Sequence of chain 1.C:
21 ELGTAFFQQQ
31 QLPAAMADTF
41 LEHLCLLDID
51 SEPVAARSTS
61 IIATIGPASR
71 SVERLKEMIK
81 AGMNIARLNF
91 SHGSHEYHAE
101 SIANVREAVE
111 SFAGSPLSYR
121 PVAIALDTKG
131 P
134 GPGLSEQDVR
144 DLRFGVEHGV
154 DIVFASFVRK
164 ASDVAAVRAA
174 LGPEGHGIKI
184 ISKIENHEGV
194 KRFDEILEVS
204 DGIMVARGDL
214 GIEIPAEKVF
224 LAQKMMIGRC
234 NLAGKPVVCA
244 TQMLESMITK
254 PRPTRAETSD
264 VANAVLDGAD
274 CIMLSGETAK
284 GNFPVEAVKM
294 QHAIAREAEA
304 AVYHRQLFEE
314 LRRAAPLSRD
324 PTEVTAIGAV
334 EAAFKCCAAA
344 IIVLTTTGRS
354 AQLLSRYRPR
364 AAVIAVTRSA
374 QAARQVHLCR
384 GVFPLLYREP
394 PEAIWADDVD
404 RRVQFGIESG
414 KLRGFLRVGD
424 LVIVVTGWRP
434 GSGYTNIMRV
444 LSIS

The small molecule below binds the protein below.
Small molecule (SMILES): O=P(O)(O)OC[C@H]1O[C@](O)(COP(=O)(O)O)[C@@H](O)[C@@H]1O

Binding-site contacts:
Ligand atom O5P contacts residue THR348 of chain 1.C at 3.7 Å.
Ligand atom O3P contacts residue PRO433 of chain 1.C at 3.5 Å.
Ligand atom O4 contacts residue GLY436 of chain 1.C at 3.6 Å (h-bond).
Ligand atom C3 contacts residue ARG432 of chain 1.C at 3.4 Å.
Ligand atom O1 contacts residue GLY434 of chain 1.C at 3.7 Å.
Ligand atom O3 contacts residue GLY430 of chain 1.C at 3.2 Å.
Ligand atom C3 contacts residue GLY434 of chain 1.C at 3.4 Å.
Ligand atom O6P contacts residue GLY436 of chain 1.C at 3.0 Å (h-bond).
Ligand atom O3P contacts residue GLY434 of chain 1.C at 2.8 Å (h-bond).
Ligand atom O4P contacts residue THR348 of chain 1.C at 2.6 Å (h-bond).
Ligand atom P2 contacts residue SER353 of chain 1.C at 3.6 Å.
Ligand atom O4 contacts residue TYR437 of chain 1.C at 2.8 Å (h-bond).
Ligand atom O6P contacts residue SER435 of chain 1.C at 3.3 Å (h-bond).
Ligand atom O5P contacts residue SER435 of chain 1.C at 2.9 Å (h-bond).
Ligand atom O3 contacts residue ARG432 of chain 1.C at 2.6 Å (salt-bridge).
Ligand atom O5 contacts residue LEU347 of chain 1.C at 3.5 Å (h-bond).
Ligand atom P1 contacts residue GLY434 of chain 1.C at 3.8 Å.
Ligand atom C5 contacts residue GLY434 of chain 1.C at 3.5 Å.
Ligand atom O2 contacts residue LEU347 of chain 1.C at 3.6 Å.
Ligand atom O4P contacts residue SER353 of chain 1.C at 2.7 Å (h-bond).
Ligand atom O1P contacts residue ARG405 of chain 1.C at 2.7 Å (salt-bridge).
Ligand atom C6 contacts residue SER353 of chain 1.C at 3.7 Å.
Ligand atom O4 contacts residue THR438 of chain 1.C at 3.5 Å (h-bond).
Ligand atom C6 contacts residue LEU347 of chain 1.C at 3.5 Å (hydrophobic).
Ligand atom P2 contacts residue THR348 of chain 1.C at 3.6 Å.
Ligand atom O6 contacts residue THR349 of chain 1.C at 3.4 Å (h-bond).
Ligand atom O6 contacts residue THR348 of chain 1.C at 3.8 Å.
Ligand atom O2 contacts residue GLY430 of chain 1.C at 3.3 Å (h-bond).
Ligand atom O6P contacts residue SER353 of chain 1.C at 3.6 Å.
Ligand atom O5P contacts residue THR349 of chain 1.C at 3.4 Å (h-bond).
Ligand atom C4 contacts residue GLY434 of chain 1.C at 3.4 Å.
Ligand atom O5P contacts residue THR350 of chain 1.C at 2.7 Å (h-bond).
Ligand atom O2P contacts residue THR349 of chain 1.C at 3.6 Å.
Ligand atom P2 contacts residue SER435 of chain 1.C at 3.6 Å.
Ligand atom O1P contacts residue TRP398 of chain 1.C at 2.7 Å (h-bond).
Ligand atom C6 contacts residue THR438 of chain 1.C at 3.5 Å.
Ligand atom O4 contacts residue GLY434 of chain 1.C at 2.6 Å (h-bond).
Ligand atom O2P contacts residue ARG405 of chain 1.C at 2.8 Å (salt-bridge).
Ligand atom O6 contacts residue SER435 of chain 1.C at 3.8 Å.
Ligand atom P1 contacts residue ARG405 of chain 1.C at 3.7 Å.